Binding-site contacts:
Ligand atom C3 contacts residue ARG340 of chain 1.A at 4.3 Å.
Ligand atom O5 contacts residue ARG340 of chain 1.A at 3.7 Å.
Ligand atom O5 contacts residue GLY342 of chain 1.A at 3.0 Å.
Ligand atom C3 contacts residue GLY343 of chain 1.A at 4.4 Å.
Ligand atom O6 contacts residue GLY342 of chain 1.A at 4.4 Å.
Ligand atom O5 contacts residue GLY343 of chain 1.A at 2.4 Å (h-bond).
Ligand atom O6 contacts residue THR186 of chain 1.A at 3.9 Å.
Ligand atom O5 contacts residue ASP341 of chain 1.A at 4.2 Å.
Ligand atom C1 contacts residue GLY342 of chain 1.A at 4.4 Å.
Ligand atom C4 contacts residue ARG340 of chain 1.A at 2.9 Å.
Ligand atom O5 contacts residue LYS344 of chain 1.A at 4.4 Å.
Ligand atom O6 contacts residue ASN188 of chain 1.A at 3.6 Å.
Ligand atom C4 contacts residue ASN188 of chain 1.A at 4.4 Å.
Ligand atom C3 contacts residue THR186 of chain 1.A at 3.7 Å.
Ligand atom C2 contacts residue GLY342 of chain 1.A at 4.2 Å.
Ligand atom C2 contacts residue GLY343 of chain 1.A at 2.9 Å.
Ligand atom C1 contacts residue GLY343 of chain 1.A at 3.1 Å.
Ligand atom C1 contacts residue LYS344 of chain 1.A at 4.2 Å.
Ligand atom C4 contacts residue THR186 of chain 1.A at 2.9 Å.
Ligand atom C2 contacts residue ARG340 of chain 1.A at 4.3 Å.

Sequence of chain 1.A:
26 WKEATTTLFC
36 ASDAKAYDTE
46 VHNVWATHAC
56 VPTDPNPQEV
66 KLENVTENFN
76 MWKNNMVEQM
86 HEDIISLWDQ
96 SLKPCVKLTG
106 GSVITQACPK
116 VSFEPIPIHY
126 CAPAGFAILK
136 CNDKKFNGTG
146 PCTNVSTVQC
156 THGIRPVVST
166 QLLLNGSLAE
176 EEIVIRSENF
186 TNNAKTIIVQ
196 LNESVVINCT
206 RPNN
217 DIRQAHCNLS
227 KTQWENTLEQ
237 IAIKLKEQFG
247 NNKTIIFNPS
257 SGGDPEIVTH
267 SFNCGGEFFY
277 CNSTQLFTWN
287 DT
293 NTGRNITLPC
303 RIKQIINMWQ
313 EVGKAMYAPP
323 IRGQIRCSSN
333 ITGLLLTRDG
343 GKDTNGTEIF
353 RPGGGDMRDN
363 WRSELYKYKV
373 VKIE

A small-molecule ligand and the protein it binds are described below.
Small molecule (SMILES): C[C@@H](O)[C@@H](C)O